Binding-site contacts:
Ligand atom C1 contacts residue ASN12 of chain 29.H at 2.2 Å.
Ligand atom N2 contacts residue ASN12 of chain 29.H at 3.8 Å.
Ligand atom C5 contacts residue ASN12 of chain 29.H at 4.1 Å.
Ligand atom O7 contacts residue ASN12 of chain 29.H at 3.7 Å.
Ligand atom C2 contacts residue ASN12 of chain 29.H at 3.2 Å.
Ligand atom O5 contacts residue ASN12 of chain 29.H at 2.7 Å (h-bond).
Ligand atom C7 contacts residue ASN12 of chain 29.H at 3.9 Å.

The protein below binds the small molecule below.
Small molecule (SMILES): CC(=O)N[C@H]1[C@H](O[C@H]2[C@H](O)[C@@H](NC(C)=O)CO[C@@H]2CO)O[C@H](CO)[C@@H](O)[C@@H]1O

Sequence of chain 29.H:
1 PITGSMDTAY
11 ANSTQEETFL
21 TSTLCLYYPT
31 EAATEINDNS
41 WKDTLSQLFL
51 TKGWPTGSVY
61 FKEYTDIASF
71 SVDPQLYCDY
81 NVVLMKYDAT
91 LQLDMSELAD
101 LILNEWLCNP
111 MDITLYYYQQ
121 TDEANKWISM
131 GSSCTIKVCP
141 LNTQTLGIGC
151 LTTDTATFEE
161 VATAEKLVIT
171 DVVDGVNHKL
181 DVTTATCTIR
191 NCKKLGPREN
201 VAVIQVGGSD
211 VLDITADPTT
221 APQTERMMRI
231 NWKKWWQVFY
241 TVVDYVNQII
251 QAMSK